A protein and the small-molecule ligand that binds it are described below.
Small molecule (SMILES): CSC[S@](C)=O

Binding-site contacts:
Ligand atom C4 contacts residue TYR26 of chain 1.A at 3.0 Å (hydrophobic).
Ligand atom S contacts residue TRP59 of chain 1.A at 4.1 Å.
Ligand atom S3 contacts residue PHE46 of chain 1.A at 4.3 Å.
Ligand atom C4 contacts residue ASP37 of chain 1.A at 4.3 Å.
Ligand atom S contacts residue VAL55 of chain 1.A at 3.9 Å.
Ligand atom C1 contacts residue PHE99 of chain 1.A at 3.7 Å (hydrophobic).
Ligand atom C2 contacts residue TYR82 of chain 1.A at 4.4 Å (hydrophobic).
Ligand atom S3 contacts residue TRP59 of chain 1.A at 4.0 Å.
Ligand atom C4 contacts residue PHE46 of chain 1.A at 3.5 Å (hydrophobic).
Ligand atom S contacts residue TYR82 of chain 1.A at 4.1 Å.
Ligand atom O contacts residue ILE56 of chain 1.A at 2.9 Å (h-bond).
Ligand atom S3 contacts residue TYR26 of chain 1.A at 3.4 Å (h-bond).
Ligand atom S contacts residue ILE56 of chain 1.A at 4.1 Å.
Ligand atom C2 contacts residue VAL55 of chain 1.A at 4.4 Å (hydrophobic).
Ligand atom C1 contacts residue TRP59 of chain 1.A at 4.5 Å (hydrophobic).
Ligand atom C1 contacts residue ILE56 of chain 1.A at 4.3 Å (hydrophobic).
Ligand atom O contacts residue VAL55 of chain 1.A at 3.1 Å.
Ligand atom S3 contacts residue ASP37 of chain 1.A at 4.3 Å.
Ligand atom C1 contacts residue TYR82 of chain 1.A at 3.1 Å (hydrophobic).
Ligand atom O contacts residue TYR82 of chain 1.A at 3.8 Å.

Sequence of chain 1.A:
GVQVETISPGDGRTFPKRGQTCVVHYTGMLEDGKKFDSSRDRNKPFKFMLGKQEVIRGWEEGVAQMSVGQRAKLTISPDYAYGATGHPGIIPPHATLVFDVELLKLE